This small molecule binds to this protein.
Small molecule (SMILES): CC(=O)N[C@@H]1[C@@H](O)[C@H](O)[C@@H](CO)O[C@H]1O

Sequence of chain 1.B:
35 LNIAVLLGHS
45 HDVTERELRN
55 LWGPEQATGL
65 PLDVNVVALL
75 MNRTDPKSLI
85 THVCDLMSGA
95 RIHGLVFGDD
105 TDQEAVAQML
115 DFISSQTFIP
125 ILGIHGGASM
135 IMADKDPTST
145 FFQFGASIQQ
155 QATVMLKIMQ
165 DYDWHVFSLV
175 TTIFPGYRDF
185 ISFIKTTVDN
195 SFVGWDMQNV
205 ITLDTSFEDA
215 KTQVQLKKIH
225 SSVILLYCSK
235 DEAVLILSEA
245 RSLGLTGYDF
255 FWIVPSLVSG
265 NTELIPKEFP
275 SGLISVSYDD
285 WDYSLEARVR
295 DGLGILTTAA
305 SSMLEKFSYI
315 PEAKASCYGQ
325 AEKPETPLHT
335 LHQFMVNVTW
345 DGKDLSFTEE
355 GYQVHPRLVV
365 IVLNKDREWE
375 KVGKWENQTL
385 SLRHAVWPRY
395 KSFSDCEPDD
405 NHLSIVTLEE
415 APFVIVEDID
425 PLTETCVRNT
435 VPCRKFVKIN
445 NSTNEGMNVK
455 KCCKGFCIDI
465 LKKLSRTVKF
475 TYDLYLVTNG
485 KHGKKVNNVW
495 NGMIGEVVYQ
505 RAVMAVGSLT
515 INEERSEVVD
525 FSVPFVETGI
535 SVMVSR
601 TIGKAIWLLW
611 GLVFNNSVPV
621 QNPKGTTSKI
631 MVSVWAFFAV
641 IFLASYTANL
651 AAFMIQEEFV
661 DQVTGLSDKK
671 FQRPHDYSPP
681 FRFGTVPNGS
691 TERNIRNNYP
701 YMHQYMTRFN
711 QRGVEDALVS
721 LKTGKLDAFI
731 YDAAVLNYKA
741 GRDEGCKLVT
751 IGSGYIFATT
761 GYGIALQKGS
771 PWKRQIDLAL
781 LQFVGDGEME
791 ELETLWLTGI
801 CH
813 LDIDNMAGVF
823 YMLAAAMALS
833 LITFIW

Binding-site contacts:
Ligand atom C7 contacts residue ASN445 of chain 1.B at 3.1 Å.
Ligand atom C2 contacts residue NAG1 of chain 1.BA at 4.2 Å.
Ligand atom C4 contacts residue ASN445 of chain 1.B at 4.2 Å.
Ligand atom C5 contacts residue ASN445 of chain 1.B at 3.6 Å.
Ligand atom C2 contacts residue ASN445 of chain 1.B at 2.5 Å.
Ligand atom O7 contacts residue NAG1 of chain 1.BA at 2.7 Å (h-bond).
Ligand atom C8 contacts residue NAG1 of chain 1.BA at 3.2 Å.
Ligand atom O5 contacts residue ASN445 of chain 1.B at 2.3 Å (h-bond).
Ligand atom C3 contacts residue ASN445 of chain 1.B at 3.9 Å.
Ligand atom O7 contacts residue ASN445 of chain 1.B at 2.7 Å (h-bond).
Ligand atom N2 contacts residue NAG1 of chain 1.BA at 3.9 Å.
Ligand atom C1 contacts residue ASN445 of chain 1.B at 1.4 Å.
Ligand atom N2 contacts residue ASN445 of chain 1.B at 2.8 Å (h-bond).
Ligand atom C7 contacts residue NAG1 of chain 1.BA at 3.0 Å.